Sequence of chain 6.QA:
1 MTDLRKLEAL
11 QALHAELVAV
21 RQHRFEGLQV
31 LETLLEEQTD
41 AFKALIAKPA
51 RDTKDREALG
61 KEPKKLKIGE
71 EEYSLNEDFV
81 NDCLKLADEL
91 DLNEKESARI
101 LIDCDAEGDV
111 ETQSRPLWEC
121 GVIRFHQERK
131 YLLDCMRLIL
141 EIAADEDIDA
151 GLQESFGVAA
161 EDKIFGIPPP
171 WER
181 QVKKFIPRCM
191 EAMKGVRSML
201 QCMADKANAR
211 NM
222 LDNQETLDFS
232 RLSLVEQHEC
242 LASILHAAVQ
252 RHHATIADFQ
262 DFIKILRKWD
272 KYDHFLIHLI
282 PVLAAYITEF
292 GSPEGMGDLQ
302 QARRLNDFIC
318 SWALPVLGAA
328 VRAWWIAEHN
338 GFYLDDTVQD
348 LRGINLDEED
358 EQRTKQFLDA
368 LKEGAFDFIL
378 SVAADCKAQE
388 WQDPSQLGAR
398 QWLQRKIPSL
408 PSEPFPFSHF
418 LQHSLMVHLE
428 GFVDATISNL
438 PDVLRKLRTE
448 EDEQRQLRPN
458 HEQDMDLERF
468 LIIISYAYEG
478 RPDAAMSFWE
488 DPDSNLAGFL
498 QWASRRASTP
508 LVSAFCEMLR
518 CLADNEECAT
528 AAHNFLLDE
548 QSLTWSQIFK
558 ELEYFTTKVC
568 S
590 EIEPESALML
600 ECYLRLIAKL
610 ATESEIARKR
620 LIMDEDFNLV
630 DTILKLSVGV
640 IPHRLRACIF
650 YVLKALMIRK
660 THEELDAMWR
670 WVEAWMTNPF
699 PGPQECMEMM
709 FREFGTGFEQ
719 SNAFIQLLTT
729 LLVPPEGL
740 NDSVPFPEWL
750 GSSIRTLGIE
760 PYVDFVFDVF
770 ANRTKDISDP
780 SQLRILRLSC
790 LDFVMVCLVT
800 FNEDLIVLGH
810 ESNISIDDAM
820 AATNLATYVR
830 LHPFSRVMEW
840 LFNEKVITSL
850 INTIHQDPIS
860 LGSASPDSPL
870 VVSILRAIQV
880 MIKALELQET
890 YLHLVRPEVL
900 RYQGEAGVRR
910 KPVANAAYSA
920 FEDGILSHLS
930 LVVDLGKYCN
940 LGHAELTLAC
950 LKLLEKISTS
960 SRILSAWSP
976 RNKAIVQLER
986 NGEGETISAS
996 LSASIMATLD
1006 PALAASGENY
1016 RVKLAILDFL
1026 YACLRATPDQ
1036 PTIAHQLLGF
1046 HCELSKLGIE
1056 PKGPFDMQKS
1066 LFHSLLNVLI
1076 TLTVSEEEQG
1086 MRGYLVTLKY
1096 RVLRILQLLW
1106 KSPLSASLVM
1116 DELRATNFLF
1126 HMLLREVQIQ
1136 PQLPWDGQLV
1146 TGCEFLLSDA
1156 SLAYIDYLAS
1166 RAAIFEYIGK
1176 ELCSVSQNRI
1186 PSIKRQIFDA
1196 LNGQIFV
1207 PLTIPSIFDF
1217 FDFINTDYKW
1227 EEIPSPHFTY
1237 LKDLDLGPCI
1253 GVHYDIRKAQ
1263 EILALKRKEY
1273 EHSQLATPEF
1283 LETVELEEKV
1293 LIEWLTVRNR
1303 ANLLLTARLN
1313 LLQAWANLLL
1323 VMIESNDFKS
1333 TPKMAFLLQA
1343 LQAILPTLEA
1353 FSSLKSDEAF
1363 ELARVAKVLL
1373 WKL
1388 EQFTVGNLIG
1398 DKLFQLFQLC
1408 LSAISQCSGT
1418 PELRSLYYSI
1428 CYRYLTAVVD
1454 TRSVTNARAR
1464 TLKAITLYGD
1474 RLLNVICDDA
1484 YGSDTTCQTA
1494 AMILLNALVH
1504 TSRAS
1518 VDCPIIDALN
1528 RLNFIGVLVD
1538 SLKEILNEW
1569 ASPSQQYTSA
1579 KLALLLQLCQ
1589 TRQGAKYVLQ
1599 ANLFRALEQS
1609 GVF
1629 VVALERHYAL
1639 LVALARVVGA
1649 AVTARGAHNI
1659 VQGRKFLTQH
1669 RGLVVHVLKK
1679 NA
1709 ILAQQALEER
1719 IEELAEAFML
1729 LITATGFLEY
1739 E

A protein and the small-molecule ligand that binds it are described below.
Small molecule (SMILES): CC[C@H](C)[C@H](N)C(=O)N[C@@H](CC(C)C)C(=O)N1CCC[C@H]1C(=O)N[C@@H](CCSC)C(=O)N[C@@H](Cc1ccc(O)cc1)C(=O)N[C@@H](CCCCN)C(=O)N[C@@H](CC(C)C)C(=O)N[C@@H](CO)C(=O)N1CCC[C@H]1C=O

Binding-site contacts:
Ligand atom OH contacts residue ASN1072 of chain 6.QA at 3.1 Å (h-bond).
Ligand atom CD1 contacts residue ASN1122 of chain 6.QA at 4.3 Å.
Ligand atom CB contacts residue GLN1063 of chain 6.QA at 4.5 Å.
Ligand atom CD2 contacts residue THR1121 of chain 6.QA at 4.3 Å.
Ligand atom CE1 contacts residue ASN1072 of chain 6.QA at 3.3 Å.
Ligand atom OH contacts residue GLN1063 of chain 6.QA at 3.7 Å.
Ligand atom O contacts residue VAL1202 of chain 6.QA at 3.2 Å.
Ligand atom CG contacts residue GLN1063 of chain 6.QA at 4.3 Å.
Ligand atom CG contacts residue HIS1126 of chain 6.QA at 4.3 Å.
Ligand atom CE2 contacts residue ASN1072 of chain 6.QA at 4.4 Å.
Ligand atom CD1 contacts residue THR1121 of chain 6.QA at 3.0 Å.
Ligand atom CB contacts residue THR1121 of chain 6.QA at 3.3 Å.
Ligand atom O contacts residue GLN1063 of chain 6.QA at 2.9 Å (h-bond).
Ligand atom CG contacts residue ALA1120 of chain 6.QA at 4.4 Å (hydrophobic).
Ligand atom CG contacts residue THR1121 of chain 6.QA at 3.3 Å.
Ligand atom CE1 contacts residue THR1121 of chain 6.QA at 3.9 Å.
Ligand atom O contacts residue HIS1126 of chain 6.QA at 3.3 Å (h-bond).
Ligand atom C contacts residue HIS1126 of chain 6.QA at 4.0 Å.
Ligand atom CD1 contacts residue GLN1063 of chain 6.QA at 3.8 Å.
Ligand atom CD2 contacts residue HIS1126 of chain 6.QA at 3.4 Å.
Ligand atom OH contacts residue HIS1068 of chain 6.QA at 3.8 Å.
Ligand atom CA contacts residue HIS1126 of chain 6.QA at 4.3 Å.
Ligand atom CD2 contacts residue ALA1120 of chain 6.QA at 3.5 Å (hydrophobic).
Ligand atom C contacts residue VAL1202 of chain 6.QA at 4.2 Å (hydrophobic).
Ligand atom CD1 contacts residue PHE1125 of chain 6.QA at 3.6 Å (hydrophobic).
Ligand atom CD1 contacts residue ASN1072 of chain 6.QA at 4.0 Å.
Ligand atom CZ contacts residue ASN1072 of chain 6.QA at 3.5 Å.
Ligand atom CA contacts residue GLN1063 of chain 6.QA at 4.3 Å.
Ligand atom CE2 contacts residue GLN1063 of chain 6.QA at 3.3 Å.
Ligand atom CD2 contacts residue THR1121 of chain 6.QA at 4.0 Å.
Ligand atom CZ contacts residue GLN1063 of chain 6.QA at 4.1 Å.
Ligand atom CD1 contacts residue ALA1120 of chain 6.QA at 4.3 Å (hydrophobic).
Ligand atom CG2 contacts residue GLN1063 of chain 6.QA at 3.3 Å.
Ligand atom CD2 contacts residue LEU1129 of chain 6.QA at 4.2 Å (hydrophobic).
Ligand atom O contacts residue THR1121 of chain 6.QA at 4.0 Å.
Ligand atom CD2 contacts residue PHE1125 of chain 6.QA at 4.2 Å (hydrophobic).
Ligand atom CG contacts residue ASN1072 of chain 6.QA at 4.2 Å.
Ligand atom C contacts residue GLN1063 of chain 6.QA at 3.9 Å.
Ligand atom SD contacts residue ASN1072 of chain 6.QA at 3.7 Å.
Ligand atom CD2 contacts residue GLN1063 of chain 6.QA at 3.6 Å.